A protein and the small-molecule ligand that binds it are described below.
Small molecule (SMILES): CC(=O)N[C@H]1[C@H](O[C@H]2[C@H](O)[C@@H](NC(C)=O)CO[C@@H]2CO)O[C@H](CO)[C@@H](O)[C@@H]1O

Binding-site contacts:
Ligand atom O7 contacts residue THR156 of chain 1.B at 4.1 Å.
Ligand atom O5 contacts residue SER151 of chain 1.B at 4.4 Å.
Ligand atom N2 contacts residue THR156 of chain 1.B at 4.1 Å.
Ligand atom O5 contacts residue GLU150 of chain 1.B at 3.3 Å.
Ligand atom C4 contacts residue ASN154 of chain 1.B at 3.9 Å.
Ligand atom C2 contacts residue ASN154 of chain 1.B at 2.5 Å.
Ligand atom N2 contacts residue ASN154 of chain 1.B at 2.7 Å (h-bond).
Ligand atom O7 contacts residue ASN154 of chain 1.B at 4.0 Å.
Ligand atom C8 contacts residue ASN154 of chain 1.B at 3.2 Å.
Ligand atom C6 contacts residue GLU150 of chain 1.B at 4.2 Å.
Ligand atom C1 contacts residue GLU150 of chain 1.B at 4.0 Å.
Ligand atom C5 contacts residue ASN154 of chain 1.B at 3.1 Å.
Ligand atom O6 contacts residue GLU150 of chain 1.B at 3.5 Å.
Ligand atom C6 contacts residue ASN154 of chain 1.B at 4.4 Å.
Ligand atom O5 contacts residue ASN154 of chain 1.B at 2.4 Å (h-bond).
Ligand atom C7 contacts residue THR156 of chain 1.B at 4.4 Å.
Ligand atom O6 contacts residue GLU147 of chain 1.B at 3.9 Å.
Ligand atom C5 contacts residue GLU150 of chain 1.B at 4.4 Å.
Ligand atom C3 contacts residue ASN154 of chain 1.B at 3.5 Å.
Ligand atom C1 contacts residue ASN154 of chain 1.B at 1.4 Å.
Ligand atom C7 contacts residue ASN154 of chain 1.B at 3.2 Å.
Ligand atom C6 contacts residue GLU147 of chain 1.B at 3.5 Å.

Sequence of chain 1.B:
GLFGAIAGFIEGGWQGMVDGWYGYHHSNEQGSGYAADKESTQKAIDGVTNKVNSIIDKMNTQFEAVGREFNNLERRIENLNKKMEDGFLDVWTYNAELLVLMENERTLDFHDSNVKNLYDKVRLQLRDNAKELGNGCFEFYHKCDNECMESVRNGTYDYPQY